Sequence of chain 1.A:
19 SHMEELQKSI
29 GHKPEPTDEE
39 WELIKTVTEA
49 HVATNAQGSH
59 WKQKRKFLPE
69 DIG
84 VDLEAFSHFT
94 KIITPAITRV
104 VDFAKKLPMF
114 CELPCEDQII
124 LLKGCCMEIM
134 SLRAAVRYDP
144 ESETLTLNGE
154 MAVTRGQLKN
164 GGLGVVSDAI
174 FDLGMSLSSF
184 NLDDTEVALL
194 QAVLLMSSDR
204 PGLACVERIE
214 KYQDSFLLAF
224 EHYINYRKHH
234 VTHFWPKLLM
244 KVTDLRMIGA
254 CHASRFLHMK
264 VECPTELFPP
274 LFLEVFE

A protein and the small-molecule ligand that binds it are described below.
Small molecule (SMILES): N[C@@H](Cc1cc(I)c(Oc2cc(I)c(O)c(I)c2)c(I)c1)C(=O)O

Binding-site contacts:
Ligand atom I5 contacts residue ILE95 of chain 1.A at 3.7 Å.
Ligand atom I5' contacts residue HIS255 of chain 1.A at 3.2 Å.
Ligand atom C7 contacts residue MET133 of chain 1.A at 3.9 Å (hydrophobic).
Ligand atom I5' contacts residue ILE96 of chain 1.A at 3.7 Å.
Ligand atom I3 contacts residue MET130 of chain 1.A at 3.6 Å.
Ligand atom C4' contacts residue LEU166 of chain 1.A at 3.9 Å (hydrophobic).
Ligand atom OXT contacts residue ARG102 of chain 1.A at 3.5 Å (salt-bridge).
Ligand atom C7 contacts residue ASN151 of chain 1.A at 3.8 Å.
Ligand atom O4' contacts residue MET262 of chain 1.A at 3.6 Å.
Ligand atom CA contacts residue ARG136 of chain 1.A at 3.9 Å.
Ligand atom I5' contacts residue MET133 of chain 1.A at 3.1 Å.
Ligand atom OXT contacts residue ARG136 of chain 1.A at 3.7 Å.
Ligand atom N contacts residue ALA137 of chain 1.A at 3.8 Å.
Ligand atom OXT contacts residue ASN151 of chain 1.A at 3.7 Å.
Ligand atom C7 contacts residue ALA99 of chain 1.A at 3.5 Å (hydrophobic).
Ligand atom O4' contacts residue HIS255 of chain 1.A at 3.3 Å (h-bond).
Ligand atom C4' contacts residue HIS255 of chain 1.A at 3.6 Å.
Ligand atom CA contacts residue ASN151 of chain 1.A at 3.9 Å.
Ligand atom C6 contacts residue ALA99 of chain 1.A at 3.8 Å (hydrophobic).
Ligand atom O contacts residue ARG136 of chain 1.A at 3.5 Å.
Ligand atom N contacts residue ASN151 of chain 1.A at 3.1 Å (h-bond).
Ligand atom C5' contacts residue ILE96 of chain 1.A at 3.6 Å (hydrophobic).
Ligand atom C contacts residue ARG102 of chain 1.A at 3.6 Å.
Ligand atom C3' contacts residue LEU166 of chain 1.A at 3.6 Å (hydrophobic).
Ligand atom C contacts residue ARG136 of chain 1.A at 3.6 Å.
Ligand atom I5' contacts residue MET130 of chain 1.A at 3.9 Å.
Ligand atom I3 contacts residue ILE173 of chain 1.A at 3.4 Å.
Ligand atom C5' contacts residue HIS255 of chain 1.A at 3.6 Å.
Ligand atom N contacts residue LEU150 of chain 1.A at 3.5 Å.
Ligand atom O contacts residue ARG102 of chain 1.A at 2.9 Å (salt-bridge).
Ligand atom N contacts residue THR149 of chain 1.A at 3.8 Å.
Ligand atom OXT contacts residue ARG140 of chain 1.A at 3.9 Å.
Ligand atom I5 contacts residue PHE92 of chain 1.A at 3.2 Å.
Ligand atom C2' contacts residue LEU166 of chain 1.A at 3.9 Å (hydrophobic).
Ligand atom C2 contacts residue MET133 of chain 1.A at 3.5 Å (hydrophobic).
Ligand atom I5' contacts residue PHE279 of chain 1.A at 3.5 Å.
Ligand atom O4' contacts residue PHE275 of chain 1.A at 3.0 Å.
Ligand atom CA contacts residue MET133 of chain 1.A at 3.5 Å (hydrophobic).
Ligand atom C1 contacts residue MET133 of chain 1.A at 4.0 Å (hydrophobic).
Ligand atom I5 contacts residue ILE96 of chain 1.A at 3.7 Å.